This protein binds this small molecule.
Small molecule (SMILES): N[C@@H](CCC(=O)O)C(=O)O

Binding-site contacts:
Ligand atom N contacts residue GLY229 of chain 1.G at 4.3 Å.
Ligand atom C contacts residue GLY229 of chain 1.G at 4.0 Å.
Ligand atom CD contacts residue GLY229 of chain 1.G at 3.9 Å.
Ligand atom OXT contacts residue GLY229 of chain 1.G at 4.0 Å.
Ligand atom OXT contacts residue ARG129 of chain 1.G at 4.5 Å.
Ligand atom OE1 contacts residue ASN231 of chain 1.G at 3.0 Å (h-bond).
Ligand atom OE1 contacts residue PHE230 of chain 1.G at 3.5 Å (h-bond).
Ligand atom OXT contacts residue VAL227 of chain 1.G at 4.4 Å.
Ligand atom CB contacts residue GLY228 of chain 1.G at 4.4 Å.
Ligand atom O contacts residue GLY228 of chain 1.G at 4.1 Å.
Ligand atom CA contacts residue GLY229 of chain 1.G at 4.0 Å.
Ligand atom CD contacts residue ASN231 of chain 1.G at 3.8 Å.
Ligand atom OE2 contacts residue PHE230 of chain 1.G at 4.5 Å.
Ligand atom OE2 contacts residue THR232 of chain 1.G at 3.5 Å.
Ligand atom C contacts residue GLY228 of chain 1.G at 4.1 Å.
Ligand atom O contacts residue ARG129 of chain 1.G at 2.9 Å (salt-bridge).
Ligand atom OE2 contacts residue GLY229 of chain 1.G at 3.9 Å.
Ligand atom CB contacts residue GLY229 of chain 1.G at 3.2 Å.
Ligand atom OE1 contacts residue GLY229 of chain 1.G at 3.8 Å.
Ligand atom OXT contacts residue GLY228 of chain 1.G at 4.1 Å.
Ligand atom CD contacts residue PHE230 of chain 1.G at 4.2 Å (hydrophobic).
Ligand atom C contacts residue ARG129 of chain 1.G at 4.0 Å.
Ligand atom OE2 contacts residue ASN231 of chain 1.G at 3.6 Å.
Ligand atom CG contacts residue GLY229 of chain 1.G at 4.3 Å.

Sequence of chain 1.G:
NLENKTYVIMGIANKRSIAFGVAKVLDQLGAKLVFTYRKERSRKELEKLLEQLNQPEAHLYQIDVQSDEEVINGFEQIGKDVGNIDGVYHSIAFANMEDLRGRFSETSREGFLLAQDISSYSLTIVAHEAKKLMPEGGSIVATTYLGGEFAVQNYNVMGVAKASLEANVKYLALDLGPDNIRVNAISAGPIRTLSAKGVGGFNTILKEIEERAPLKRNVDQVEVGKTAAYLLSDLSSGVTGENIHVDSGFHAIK